Sequence of chain 5.A:
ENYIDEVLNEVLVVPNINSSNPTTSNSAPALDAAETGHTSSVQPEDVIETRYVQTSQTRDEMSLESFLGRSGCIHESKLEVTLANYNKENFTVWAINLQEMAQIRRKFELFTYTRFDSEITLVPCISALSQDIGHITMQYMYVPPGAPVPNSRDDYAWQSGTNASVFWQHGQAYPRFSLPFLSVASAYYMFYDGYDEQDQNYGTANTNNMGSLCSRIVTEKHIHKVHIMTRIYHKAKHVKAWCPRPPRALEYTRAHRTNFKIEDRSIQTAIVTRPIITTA

Binding-site contacts:
Ligand atom C13 contacts residue MET213 of chain 5.A at 3.4 Å (hydrophobic).
Ligand atom C09 contacts residue LEU101 of chain 5.A at 3.8 Å (hydrophobic).
Ligand atom C17 contacts residue LEU182 of chain 5.A at 3.7 Å (hydrophobic).
Ligand atom C19 contacts residue LEU182 of chain 5.A at 3.6 Å (hydrophobic).
Ligand atom C25 contacts residue PHE180 of chain 5.A at 3.5 Å (hydrophobic).
Ligand atom C28 contacts residue TYR145 of chain 5.A at 3.3 Å (hydrophobic).
Ligand atom C14 contacts residue HIS237 of chain 5.A at 3.5 Å.
Ligand atom C28 contacts residue TYR143 of chain 5.A at 3.4 Å (hydrophobic).
Ligand atom C05 contacts residue LEU101 of chain 5.A at 3.9 Å (hydrophobic).
Ligand atom C01 contacts residue THR207 of chain 5.A at 2.9 Å.
Ligand atom C09 contacts residue TYR191 of chain 5.A at 3.6 Å (hydrophobic).
Ligand atom O26 contacts residue TYR145 of chain 5.A at 3.2 Å.
Ligand atom C18 contacts residue ILE99 of chain 5.A at 3.8 Å (hydrophobic).
Ligand atom N08 contacts residue LEU101 of chain 5.A at 3.8 Å.
Ligand atom C28 contacts residue MET144 of chain 5.A at 3.8 Å (hydrophobic).
Ligand atom C18 contacts residue LEU182 of chain 5.A at 3.2 Å (hydrophobic).
Ligand atom C18 contacts residue TYR145 of chain 5.A at 3.8 Å (hydrophobic).
Ligand atom C27 contacts residue PHE180 of chain 5.A at 3.2 Å (hydrophobic).
Ligand atom O16 contacts residue ILE99 of chain 5.A at 3.6 Å.
Ligand atom C22 contacts residue ILE99 of chain 5.A at 3.9 Å (hydrophobic).
Ligand atom C19 contacts residue TYR145 of chain 5.A at 3.2 Å (hydrophobic).
Ligand atom N24 contacts residue LEU216 of chain 5.A at 3.5 Å.
Ligand atom C15 contacts residue LEU182 of chain 5.A at 3.7 Å (hydrophobic).
Ligand atom C14 contacts residue SER121 of chain 5.A at 3.5 Å.
Ligand atom N07 contacts residue LEU101 of chain 5.A at 3.7 Å.
Ligand atom C15 contacts residue ILE123 of chain 5.A at 3.6 Å (hydrophobic).
Ligand atom C04 contacts residue ASN211 of chain 5.A at 3.4 Å.
Ligand atom N06 contacts residue LEU101 of chain 5.A at 3.2 Å.
Ligand atom C04 contacts residue MET213 of chain 5.A at 3.9 Å (hydrophobic).
Ligand atom C10 contacts residue TYR191 of chain 5.A at 3.7 Å (hydrophobic).
Ligand atom C03 contacts residue ASN211 of chain 5.A at 3.1 Å.
Ligand atom C22 contacts residue ILE123 of chain 5.A at 3.6 Å (hydrophobic).
Ligand atom N24 contacts residue PHE180 of chain 5.A at 3.6 Å.
Ligand atom C28 contacts residue ALA167 of chain 5.A at 3.1 Å (hydrophobic).
Ligand atom C01 contacts residue TYR192 of chain 5.A at 2.9 Å (hydrophobic).
Ligand atom C21 contacts residue ILE123 of chain 5.A at 3.8 Å (hydrophobic).
Ligand atom O26 contacts residue PHE180 of chain 5.A at 3.7 Å.
Ligand atom C17 contacts residue ILE99 of chain 5.A at 3.8 Å (hydrophobic).
Ligand atom O23 contacts residue LEU216 of chain 5.A at 3.7 Å.
Ligand atom C12 contacts residue ILE99 of chain 5.A at 3.7 Å (hydrophobic).

A small-molecule ligand and the protein it binds are described below.
Small molecule (SMILES): CCOc1noc2cc(OCCC3CCN(c4ccc(C)nn4)CC3)ccc12